Sequence of chain 1.A:
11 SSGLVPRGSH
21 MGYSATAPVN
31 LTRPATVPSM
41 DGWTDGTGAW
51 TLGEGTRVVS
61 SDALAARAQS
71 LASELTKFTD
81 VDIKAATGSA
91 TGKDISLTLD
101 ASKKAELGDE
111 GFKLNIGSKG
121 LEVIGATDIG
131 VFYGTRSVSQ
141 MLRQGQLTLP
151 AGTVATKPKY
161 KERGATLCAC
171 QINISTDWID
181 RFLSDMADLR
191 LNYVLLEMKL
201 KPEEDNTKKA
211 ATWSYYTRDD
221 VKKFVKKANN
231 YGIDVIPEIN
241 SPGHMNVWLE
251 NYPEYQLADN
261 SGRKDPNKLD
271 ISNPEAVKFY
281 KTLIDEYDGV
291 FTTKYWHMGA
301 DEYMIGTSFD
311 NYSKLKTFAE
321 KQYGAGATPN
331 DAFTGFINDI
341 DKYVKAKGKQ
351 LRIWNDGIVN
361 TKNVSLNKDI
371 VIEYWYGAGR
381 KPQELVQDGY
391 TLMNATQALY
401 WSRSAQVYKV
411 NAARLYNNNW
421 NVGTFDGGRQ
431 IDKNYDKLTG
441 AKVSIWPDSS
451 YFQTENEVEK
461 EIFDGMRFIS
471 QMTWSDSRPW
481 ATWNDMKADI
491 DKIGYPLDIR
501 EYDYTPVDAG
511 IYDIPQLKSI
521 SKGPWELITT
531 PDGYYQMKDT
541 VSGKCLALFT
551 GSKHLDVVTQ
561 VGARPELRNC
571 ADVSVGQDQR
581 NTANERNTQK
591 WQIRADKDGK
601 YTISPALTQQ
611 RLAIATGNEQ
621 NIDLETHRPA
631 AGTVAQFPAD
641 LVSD

Binding-site contacts:
Ligand atom C3 contacts residue NOK1 of chain 1.D at 3.6 Å.
Ligand atom O6 contacts residue NOK1 of chain 1.D at 3.5 Å (h-bond).
Ligand atom C1 contacts residue NOK1 of chain 1.D at 1.3 Å.
Ligand atom C2 contacts residue ASP301 of chain 1.A at 3.8 Å.
Ligand atom C3 contacts residue GLU197 of chain 1.A at 3.2 Å.
Ligand atom C2 contacts residue NOK1 of chain 1.D at 2.3 Å.
Ligand atom O5 contacts residue ASP448 of chain 1.A at 4.0 Å.
Ligand atom C6 contacts residue ASP448 of chain 1.A at 4.0 Å.
Ligand atom C3 contacts residue CYS168 of chain 1.A at 4.2 Å (hydrophobic).
Ligand atom C6 contacts residue LEU555 of chain 1.A at 3.9 Å (hydrophobic).
Ligand atom O3 contacts residue ASN240 of chain 1.A at 3.1 Å (h-bond).
Ligand atom O2 contacts residue HIS244 of chain 1.A at 3.6 Å.
Ligand atom C3 contacts residue ASN240 of chain 1.A at 4.0 Å.
Ligand atom C4 contacts residue NOK1 of chain 1.D at 4.0 Å.
Ligand atom O2 contacts residue ASN240 of chain 1.A at 3.1 Å (h-bond).
Ligand atom O6 contacts residue ASP448 of chain 1.A at 2.9 Å (salt-bridge).
Ligand atom C1 contacts residue TRP446 of chain 1.A at 3.7 Å (hydrophobic).
Ligand atom C4 contacts residue CYS168 of chain 1.A at 4.0 Å (hydrophobic).
Ligand atom C2 contacts residue HIS244 of chain 1.A at 3.7 Å.
Ligand atom C6 contacts residue PRO447 of chain 1.A at 4.2 Å (hydrophobic).
Ligand atom O2 contacts residue GLU197 of chain 1.A at 4.1 Å.
Ligand atom O6 contacts residue LEU555 of chain 1.A at 4.1 Å.
Ligand atom O5 contacts residue NOK1 of chain 1.D at 2.2 Å (h-bond).
Ligand atom C5 contacts residue NOK1 of chain 1.D at 3.5 Å.
Ligand atom C4 contacts residue CYS170 of chain 1.A at 4.0 Å (hydrophobic).
Ligand atom O4 contacts residue GLN171 of chain 1.A at 3.1 Å (h-bond).
Ligand atom O3 contacts residue HIS244 of chain 1.A at 3.3 Å.
Ligand atom C4 contacts residue GLU197 of chain 1.A at 3.9 Å.
Ligand atom C4 contacts residue GLN171 of chain 1.A at 4.2 Å.
Ligand atom C2 contacts residue ASN240 of chain 1.A at 3.9 Å.
Ligand atom C6 contacts residue CYS170 of chain 1.A at 3.8 Å (hydrophobic).
Ligand atom O3 contacts residue GLU197 of chain 1.A at 2.6 Å (salt-bridge).
Ligand atom O4 contacts residue HIS244 of chain 1.A at 3.8 Å.
Ligand atom C5 contacts residue CYS170 of chain 1.A at 3.9 Å (hydrophobic).
Ligand atom C5 contacts residue CYS168 of chain 1.A at 3.9 Å (hydrophobic).
Ligand atom C6 contacts residue GLN171 of chain 1.A at 3.9 Å.
Ligand atom O6 contacts residue PRO447 of chain 1.A at 3.4 Å.
Ligand atom O2 contacts residue ASP301 of chain 1.A at 2.8 Å (salt-bridge).
Ligand atom O2 contacts residue TRP446 of chain 1.A at 4.2 Å.
Ligand atom O2 contacts residue NOK1 of chain 1.D at 2.8 Å (h-bond).

The protein below binds the small molecule below.
Small molecule (SMILES): OC[C@H]1O[C@@H](O)[C@H](O)[C@@H](O)[C@H]1O